Binding-site contacts:
Ligand atom CBA contacts residue TYR110 of chain 24.A at 3.4 Å (hydrophobic).
Ligand atom CAB contacts residue TYR203 of chain 24.A at 3.6 Å (hydrophobic).
Ligand atom CAO contacts residue PHE236 of chain 24.A at 3.7 Å (hydrophobic).
Ligand atom CAF contacts residue LYS111 of chain 24.A at 3.6 Å.
Ligand atom CAZ contacts residue VAL194 of chain 24.A at 3.9 Å (hydrophobic).
Ligand atom CAM contacts residue TYR157 of chain 24.A at 3.8 Å (hydrophobic).
Ligand atom OAC contacts residue THR109 of chain 24.A at 3.8 Å.
Ligand atom NAT contacts residue TYR157 of chain 24.A at 3.4 Å.
Ligand atom CAX contacts residue TYR110 of chain 24.A at 3.6 Å (hydrophobic).
Ligand atom CBB contacts residue MET130 of chain 24.A at 3.7 Å (hydrophobic).
Ligand atom CAK contacts residue TYR157 of chain 24.A at 3.6 Å (hydrophobic).
Ligand atom CAH contacts residue TYR110 of chain 24.A at 3.6 Å (hydrophobic).
Ligand atom CAG contacts residue TYR110 of chain 24.A at 3.7 Å (hydrophobic).
Ligand atom CAJ contacts residue LEU132 of chain 24.A at 3.3 Å (hydrophobic).
Ligand atom CAS contacts residue TYR203 of chain 24.A at 3.7 Å (hydrophobic).
Ligand atom CAX contacts residue PHE236 of chain 24.A at 3.3 Å (hydrophobic).
Ligand atom NAT contacts residue ILE192 of chain 24.A at 3.8 Å.
Ligand atom CAA contacts residue ILE155 of chain 24.A at 3.8 Å (hydrophobic).
Ligand atom NBD contacts residue PHE236 of chain 24.A at 3.6 Å.
Ligand atom CAN contacts residue ILE108 of chain 24.A at 3.7 Å (hydrophobic).
Ligand atom CAL contacts residue LEU132 of chain 24.A at 3.9 Å (hydrophobic).
Ligand atom NAU contacts residue LYS111 of chain 24.A at 3.5 Å (salt-bridge).
Ligand atom CAA contacts residue SER180 of chain 24.A at 3.6 Å.
Ligand atom CAA contacts residue ILE181 of chain 24.A at 3.8 Å (hydrophobic).
Ligand atom OAV contacts residue ILE192 of chain 24.A at 3.1 Å.
Ligand atom CAQ contacts residue PHE236 of chain 24.A at 3.5 Å (hydrophobic).
Ligand atom OAC contacts residue PHE236 of chain 24.A at 3.5 Å.
Ligand atom CAE contacts residue TYR110 of chain 24.A at 3.8 Å (hydrophobic).
Ligand atom CAA contacts residue PRO179 of chain 24.A at 3.3 Å (hydrophobic).
Ligand atom NBC contacts residue PHE236 of chain 24.A at 3.7 Å.
Ligand atom CAD contacts residue ILE192 of chain 24.A at 3.4 Å (hydrophobic).
Ligand atom CAR contacts residue TYR203 of chain 24.A at 3.7 Å (hydrophobic).
Ligand atom CAL contacts residue VAL194 of chain 24.A at 3.8 Å (hydrophobic).
Ligand atom CAY contacts residue VAL194 of chain 24.A at 3.8 Å (hydrophobic).
Ligand atom CAL contacts residue MET130 of chain 24.A at 3.2 Å (hydrophobic).
Ligand atom OAC contacts residue TYR110 of chain 24.A at 3.6 Å.
Ligand atom NBD contacts residue TYR110 of chain 24.A at 3.4 Å.
Ligand atom CAJ contacts residue VAL194 of chain 24.A at 3.6 Å (hydrophobic).
Ligand atom CAE contacts residue SER204 of chain 24.A at 3.4 Å.
Ligand atom CAI contacts residue TYR157 of chain 24.A at 3.6 Å (hydrophobic).

This small molecule binds to this protein.
Small molecule (SMILES): CCO/N=C/c1ccc(OCC[C@@H](C)CCN2CCN(c3ccncc3)C2=O)cc1

Sequence of chain 24.A:
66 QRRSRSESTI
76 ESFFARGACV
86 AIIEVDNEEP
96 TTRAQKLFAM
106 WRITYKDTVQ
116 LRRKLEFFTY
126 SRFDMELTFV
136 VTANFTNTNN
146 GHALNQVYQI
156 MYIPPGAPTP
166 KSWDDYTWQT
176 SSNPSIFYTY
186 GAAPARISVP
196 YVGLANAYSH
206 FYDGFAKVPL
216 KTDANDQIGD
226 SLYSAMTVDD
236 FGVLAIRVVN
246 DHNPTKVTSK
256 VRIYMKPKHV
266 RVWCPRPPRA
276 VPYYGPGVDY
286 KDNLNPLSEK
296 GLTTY

Sequence of chain 24.C:
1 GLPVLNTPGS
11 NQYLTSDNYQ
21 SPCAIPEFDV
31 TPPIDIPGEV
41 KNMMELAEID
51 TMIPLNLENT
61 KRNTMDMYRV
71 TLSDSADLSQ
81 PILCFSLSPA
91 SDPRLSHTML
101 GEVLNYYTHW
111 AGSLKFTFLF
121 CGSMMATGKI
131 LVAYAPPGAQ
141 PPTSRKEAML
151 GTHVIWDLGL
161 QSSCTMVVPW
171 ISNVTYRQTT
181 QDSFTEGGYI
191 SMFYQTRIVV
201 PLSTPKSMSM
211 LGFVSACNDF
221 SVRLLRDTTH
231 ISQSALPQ